Sequence of chain 1.B:
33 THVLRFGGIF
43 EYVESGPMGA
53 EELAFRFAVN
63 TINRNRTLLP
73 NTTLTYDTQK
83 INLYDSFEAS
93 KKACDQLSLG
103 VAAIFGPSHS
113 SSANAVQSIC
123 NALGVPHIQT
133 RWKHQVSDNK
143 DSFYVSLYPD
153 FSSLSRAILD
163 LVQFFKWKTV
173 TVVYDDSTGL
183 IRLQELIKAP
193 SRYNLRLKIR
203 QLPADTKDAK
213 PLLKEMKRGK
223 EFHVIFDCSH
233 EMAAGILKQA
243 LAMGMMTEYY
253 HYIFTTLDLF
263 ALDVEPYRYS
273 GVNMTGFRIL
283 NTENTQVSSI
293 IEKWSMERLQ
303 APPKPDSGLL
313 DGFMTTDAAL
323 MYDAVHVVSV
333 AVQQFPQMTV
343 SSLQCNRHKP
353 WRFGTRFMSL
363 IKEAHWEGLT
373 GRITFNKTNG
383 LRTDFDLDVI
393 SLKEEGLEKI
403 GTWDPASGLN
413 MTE

This protein binds this small molecule.
Small molecule (SMILES): CC(=O)N[C@@H]1[C@@H](O)[C@H](O)[C@@H](CO)O[C@H]1O

Binding-site contacts:
Ligand atom C6 contacts residue ASN412 of chain 1.B at 3.9 Å.
Ligand atom C1 contacts residue ASN412 of chain 1.B at 1.4 Å.
Ligand atom C5 contacts residue ASN412 of chain 1.B at 3.5 Å.
Ligand atom O5 contacts residue ASN412 of chain 1.B at 2.6 Å (h-bond).
Ligand atom O5 contacts residue THR414 of chain 1.B at 3.5 Å (h-bond).
Ligand atom C2 contacts residue ASN412 of chain 1.B at 2.5 Å.
Ligand atom C1 contacts residue THR414 of chain 1.B at 4.4 Å.
Ligand atom C4 contacts residue ASN412 of chain 1.B at 3.8 Å.
Ligand atom C5 contacts residue THR414 of chain 1.B at 4.3 Å.
Ligand atom C3 contacts residue ASN412 of chain 1.B at 3.7 Å.
Ligand atom C8 contacts residue ASN412 of chain 1.B at 3.6 Å.
Ligand atom N2 contacts residue ASN412 of chain 1.B at 3.3 Å (h-bond).
Ligand atom C7 contacts residue ASN412 of chain 1.B at 3.9 Å.
Ligand atom C6 contacts residue THR414 of chain 1.B at 4.1 Å.